Binding-site contacts:
Ligand atom S1 contacts residue GLY176 of chain 1.A at 3.7 Å.
Ligand atom C1 contacts residue LEU223 of chain 1.A at 4.1 Å (hydrophobic).
Ligand atom C8 contacts residue LYS54 of chain 1.A at 4.1 Å.
Ligand atom C2 contacts residue CYS7 of chain 1.B at 3.4 Å (hydrophobic).
Ligand atom C9 contacts residue CYS7 of chain 1.B at 3.6 Å (hydrophobic).
Ligand atom S1 contacts residue ILE224 of chain 1.A at 4.0 Å.
Ligand atom C11 contacts residue PRO172 of chain 1.A at 4.0 Å (hydrophobic).
Ligand atom C9 contacts residue LYS127 of chain 1.A at 2.5 Å.
Ligand atom N1 contacts residue ILE224 of chain 1.A at 4.1 Å.
Ligand atom C11 contacts residue CYS7 of chain 1.B at 3.3 Å (hydrophobic).
Ligand atom BR1 contacts residue PHE124 of chain 1.A at 4.1 Å.
Ligand atom C6 contacts residue CYS7 of chain 1.B at 4.4 Å (hydrophobic).
Ligand atom C3 contacts residue CYS7 of chain 1.B at 3.0 Å (hydrophobic).
Ligand atom C3 contacts residue GLN8 of chain 1.B at 3.5 Å.
Ligand atom C8 contacts residue LYS127 of chain 1.A at 2.9 Å.
Ligand atom C10 contacts residue CYS7 of chain 1.B at 4.0 Å (hydrophobic).
Ligand atom N1 contacts residue CYS7 of chain 1.B at 4.2 Å.
Ligand atom O1 contacts residue ILE224 of chain 1.A at 3.6 Å.
Ligand atom C10 contacts residue LYS127 of chain 1.A at 1.4 Å.
Ligand atom C9 contacts residue PHE124 of chain 1.A at 4.3 Å (hydrophobic).
Ligand atom BR1 contacts residue LYS54 of chain 1.A at 3.8 Å.
Ligand atom C3 contacts residue ILE224 of chain 1.A at 4.3 Å (hydrophobic).
Ligand atom C7 contacts residue PHE124 of chain 1.A at 4.2 Å (hydrophobic).
Ligand atom C11 contacts residue LYS127 of chain 1.A at 3.7 Å.
Ligand atom C8 contacts residue PHE124 of chain 1.A at 3.6 Å (hydrophobic).
Ligand atom C1 contacts residue ILE224 of chain 1.A at 3.9 Å (hydrophobic).
Ligand atom C7 contacts residue LYS54 of chain 1.A at 3.8 Å.
Ligand atom C4 contacts residue CYS7 of chain 1.B at 4.3 Å (hydrophobic).
Ligand atom S1 contacts residue CYS7 of chain 1.B at 2.0 Å (h-bond).
Ligand atom C10 contacts residue ILE173 of chain 1.A at 3.9 Å (hydrophobic).
Ligand atom C7 contacts residue LYS127 of chain 1.A at 4.3 Å.
Ligand atom BR1 contacts residue SER50 of chain 1.A at 3.7 Å.
Ligand atom O1 contacts residue PRO172 of chain 1.A at 3.8 Å.
Ligand atom C2 contacts residue GLN8 of chain 1.B at 3.9 Å.
Ligand atom C8 contacts residue CYS7 of chain 1.B at 4.2 Å (hydrophobic).
Ligand atom C4 contacts residue ILE224 of chain 1.A at 4.0 Å (hydrophobic).
Ligand atom C3 contacts residue LEU227 of chain 1.A at 4.1 Å (hydrophobic).
Ligand atom C5 contacts residue CYS7 of chain 1.B at 3.7 Å (hydrophobic).
Ligand atom BR1 contacts residue ASN47 of chain 1.A at 4.0 Å.
Ligand atom BR1 contacts residue VAL51 of chain 1.A at 4.1 Å.

A small-molecule ligand and the protein it binds are described below.
Small molecule (SMILES): CN(CCS)C(=O)c1cc(Br)cc(C=O)c1

Sequence of chain 1.B:
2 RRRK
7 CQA

Sequence of chain 1.A:
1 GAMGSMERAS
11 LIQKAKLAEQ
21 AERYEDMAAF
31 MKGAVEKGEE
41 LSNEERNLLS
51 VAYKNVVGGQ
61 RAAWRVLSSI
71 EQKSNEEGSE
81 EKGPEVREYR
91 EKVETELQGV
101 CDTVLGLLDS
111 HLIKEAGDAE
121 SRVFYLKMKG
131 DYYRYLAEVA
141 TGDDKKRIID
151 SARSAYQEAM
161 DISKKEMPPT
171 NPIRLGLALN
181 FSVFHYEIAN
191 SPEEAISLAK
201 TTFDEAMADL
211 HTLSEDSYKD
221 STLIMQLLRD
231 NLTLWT